Sequence of chain 1.A:
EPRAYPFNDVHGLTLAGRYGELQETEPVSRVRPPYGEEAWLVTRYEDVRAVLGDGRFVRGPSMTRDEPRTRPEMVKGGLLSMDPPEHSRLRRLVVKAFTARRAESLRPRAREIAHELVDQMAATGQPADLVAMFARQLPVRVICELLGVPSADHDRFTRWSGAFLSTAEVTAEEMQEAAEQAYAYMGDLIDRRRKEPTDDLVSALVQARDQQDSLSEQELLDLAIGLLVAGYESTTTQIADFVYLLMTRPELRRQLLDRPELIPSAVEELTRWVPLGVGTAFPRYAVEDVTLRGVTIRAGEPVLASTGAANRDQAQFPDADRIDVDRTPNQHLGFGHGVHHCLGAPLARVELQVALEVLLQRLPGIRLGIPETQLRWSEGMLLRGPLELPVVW

A small-molecule ligand and the protein it binds are described below.
Small molecule (SMILES): CC[C@H]1OC(=O)/C=C/[C@H](C)[C@@H](O[C@@H]2O[C@H](C)C[C@H](N(C)C)[C@H]2O)[C@@H](C)C[C@@H](C)C(=O)/C=C/C=C/[C@@H]1CO[C@@H]1O[C@H](C)[C@@H](O)[C@@H](OC)[C@H]1OC

Binding-site contacts:
Ligand atom C10 contacts residue VAL99 of chain 1.A at 3.6 Å (hydrophobic).
Ligand atom C27 contacts residue LEU406 of chain 1.A at 3.6 Å (hydrophobic).
Ligand atom C13 contacts residue MET199 of chain 1.A at 3.8 Å (hydrophobic).
Ligand atom C32 contacts residue LEU104 of chain 1.A at 3.8 Å (hydrophobic).
Ligand atom C7 contacts residue PHE188 of chain 1.A at 3.4 Å (hydrophobic).
Ligand atom C24 contacts residue LEU406 of chain 1.A at 3.5 Å (hydrophobic).
Ligand atom C28 contacts residue VAL253 of chain 1.A at 3.7 Å (hydrophobic).
Ligand atom O4 contacts residue GLU97 of chain 1.A at 3.9 Å.
Ligand atom O2 contacts residue MET199 of chain 1.A at 3.8 Å.
Ligand atom N contacts residue VAL194 of chain 1.A at 3.7 Å.
Ligand atom O6 contacts residue GLU257 of chain 1.A at 3.9 Å.
Ligand atom O1 contacts residue VAL99 of chain 1.A at 3.9 Å.
Ligand atom O10 contacts residue LEU104 of chain 1.A at 3.5 Å.
Ligand atom C35 contacts residue LEU104 of chain 1.A at 3.7 Å (hydrophobic).
Ligand atom C32 contacts residue ALA254 of chain 1.A at 3.9 Å (hydrophobic).
Ligand atom C23 contacts residue PHE188 of chain 1.A at 3.8 Å (hydrophobic).
Ligand atom C21 contacts residue SER190 of chain 1.A at 3.7 Å.
Ligand atom C2 contacts residue VAL253 of chain 1.A at 3.8 Å (hydrophobic).
Ligand atom O8 contacts residue ALA254 of chain 1.A at 3.2 Å.
Ligand atom O10 contacts residue LEU103 of chain 1.A at 3.9 Å.
Ligand atom C21 contacts residue GLU97 of chain 1.A at 3.7 Å.
Ligand atom O9 contacts residue ALA254 of chain 1.A at 3.7 Å.
Ligand atom C29 contacts residue VAL253 of chain 1.A at 3.5 Å (hydrophobic).
Ligand atom C21 contacts residue ARG95 of chain 1.A at 3.5 Å.
Ligand atom C37 contacts residue VAL99 of chain 1.A at 3.8 Å (hydrophobic).
Ligand atom C11 contacts residue GLU97 of chain 1.A at 3.8 Å.
Ligand atom C37 contacts residue GLY101 of chain 1.A at 3.6 Å.
Ligand atom C34 contacts residue HEM1 of chain 1.B at 3.4 Å.
Ligand atom C16 contacts residue VAL194 of chain 1.A at 3.5 Å (hydrophobic).
Ligand atom C32 contacts residue HEM1 of chain 1.B at 3.5 Å.
Ligand atom C8 contacts residue MET199 of chain 1.A at 3.8 Å (hydrophobic).
Ligand atom C35 contacts residue GLY101 of chain 1.A at 3.8 Å.
Ligand atom C15 contacts residue VAL194 of chain 1.A at 3.7 Å (hydrophobic).
Ligand atom C34 contacts residue ALA254 of chain 1.A at 3.9 Å (hydrophobic).
Ligand atom C33 contacts residue LEU104 of chain 1.A at 3.8 Å (hydrophobic).
Ligand atom O10 contacts residue GLY102 of chain 1.A at 3.6 Å.
Ligand atom C27 contacts residue GLU257 of chain 1.A at 3.7 Å.
Ligand atom C12 contacts residue GLU97 of chain 1.A at 3.9 Å.
Ligand atom O10 contacts residue GLY101 of chain 1.A at 2.8 Å (h-bond).
Ligand atom O5 contacts residue LEU406 of chain 1.A at 3.4 Å.